This protein binds this small molecule.
Small molecule (SMILES): c1ccc2c(-c3cnn4cc(-c5ccc(N6CCNCC6)cc5)cnc34)ccnc2c1

Binding-site contacts:
Ligand atom CAJ contacts residue ALA155 of chain 1.P at 3.8 Å (hydrophobic).
Ligand atom CAI contacts residue ALA155 of chain 1.P at 3.7 Å (hydrophobic).
Ligand atom CAL contacts residue ALA35 of chain 1.P at 3.7 Å (hydrophobic).
Ligand atom CAE contacts residue ASP95 of chain 1.P at 3.4 Å.
Ligand atom CAE contacts residue GLY91 of chain 1.P at 3.9 Å.
Ligand atom NAT contacts residue HIS88 of chain 1.P at 3.7 Å.
Ligand atom CAD contacts residue THR85 of chain 1.P at 3.5 Å.
Ligand atom CAE contacts residue VAL16 of chain 1.P at 3.6 Å (hydrophobic).
Ligand atom CAA contacts residue ALA155 of chain 1.P at 3.5 Å (hydrophobic).
Ligand atom CAH contacts residue GLU89 of chain 1.P at 3.4 Å.
Ligand atom CAI contacts residue ASP156 of chain 1.P at 3.8 Å.
Ligand atom CAL contacts residue LEU145 of chain 1.P at 3.3 Å (hydrophobic).
Ligand atom CAB contacts residue ARG142 of chain 1.P at 3.5 Å.
Ligand atom CAM contacts residue HIS88 of chain 1.P at 3.7 Å.
Ligand atom NAS contacts residue VAL24 of chain 1.P at 3.7 Å.
Ligand atom CAF contacts residue GLY91 of chain 1.P at 3.0 Å.
Ligand atom CAA contacts residue ASP156 of chain 1.P at 3.9 Å.
Ligand atom CAA contacts residue ASN143 of chain 1.P at 3.3 Å.
Ligand atom CAQ contacts residue GLU89 of chain 1.P at 3.8 Å.
Ligand atom CBC contacts residue LEU145 of chain 1.P at 3.5 Å (hydrophobic).
Ligand atom CAW contacts residue GLY91 of chain 1.P at 3.9 Å.
Ligand atom CAG contacts residue ASP95 of chain 1.P at 3.3 Å.
Ligand atom CAY contacts residue LEU65 of chain 1.P at 3.7 Å (hydrophobic).
Ligand atom CAV contacts residue GLY91 of chain 1.P at 3.3 Å.
Ligand atom CAO contacts residue GLU89 of chain 1.P at 3.7 Å.
Ligand atom NAR contacts residue LYS37 of chain 1.P at 3.6 Å.
Ligand atom CAC contacts residue LEU65 of chain 1.P at 3.9 Å (hydrophobic).
Ligand atom CAG contacts residue VAL16 of chain 1.P at 3.4 Å (hydrophobic).
Ligand atom CAZ contacts residue LEU145 of chain 1.P at 3.6 Å (hydrophobic).
Ligand atom CAH contacts residue GLY91 of chain 1.P at 3.2 Å.
Ligand atom CAJ contacts residue LEU145 of chain 1.P at 3.6 Å (hydrophobic).
Ligand atom NAT contacts residue LEU145 of chain 1.P at 3.2 Å.
Ligand atom CAC contacts residue LYS37 of chain 1.P at 3.9 Å.
Ligand atom CAL contacts residue HIS86 of chain 1.P at 3.6 Å.
Ligand atom CAX contacts residue GLY91 of chain 1.P at 3.9 Å.
Ligand atom NBE contacts residue LEU145 of chain 1.P at 3.0 Å.
Ligand atom CAM contacts residue LEU145 of chain 1.P at 3.3 Å (hydrophobic).
Ligand atom CAD contacts residue LEU65 of chain 1.P at 3.6 Å (hydrophobic).
Ligand atom CAF contacts residue HIS88 of chain 1.P at 3.6 Å.
Ligand atom CAB contacts residue ALA155 of chain 1.P at 3.6 Å (hydrophobic).

Sequence of chain 1.P:
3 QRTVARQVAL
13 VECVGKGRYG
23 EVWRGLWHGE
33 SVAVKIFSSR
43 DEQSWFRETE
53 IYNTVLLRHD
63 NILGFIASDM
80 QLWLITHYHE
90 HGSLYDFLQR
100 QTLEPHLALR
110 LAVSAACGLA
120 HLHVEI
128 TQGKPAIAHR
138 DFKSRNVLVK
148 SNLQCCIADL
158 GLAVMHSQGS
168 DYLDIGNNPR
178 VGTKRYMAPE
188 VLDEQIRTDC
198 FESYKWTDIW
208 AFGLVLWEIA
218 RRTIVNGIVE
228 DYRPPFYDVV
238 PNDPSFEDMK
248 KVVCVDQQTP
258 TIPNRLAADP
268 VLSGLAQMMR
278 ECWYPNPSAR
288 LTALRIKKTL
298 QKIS